Binding-site contacts:
Ligand atom O3B contacts residue ARG163 of chain 1.E at 3.7 Å.
Ligand atom C6 contacts residue ARG174 of chain 1.E at 3.9 Å.
Ligand atom C3' contacts residue ASP238 of chain 1.E at 3.8 Å.
Ligand atom N4 contacts residue GLU161 of chain 1.E at 3.9 Å.
Ligand atom C2' contacts residue ASP238 of chain 1.E at 3.7 Å.
Ligand atom O3B contacts residue LYS167 of chain 1.E at 3.4 Å (salt-bridge).
Ligand atom O2B contacts residue GOL1 of chain 1.W at 3.3 Å (h-bond).
Ligand atom O3A contacts residue GOL1 of chain 1.W at 4.3 Å.
Ligand atom N4 contacts residue LYS159 of chain 1.E at 3.5 Å.
Ligand atom O2B contacts residue LYS360 of chain 1.E at 4.3 Å.
Ligand atom O3B contacts residue ARG174 of chain 1.E at 4.0 Å.
Ligand atom O3G contacts residue GLY236 of chain 1.E at 3.6 Å.
Ligand atom O3A contacts residue ARG174 of chain 1.E at 3.2 Å (salt-bridge).
Ligand atom O1B contacts residue GOL1 of chain 1.W at 2.3 Å (h-bond).
Ligand atom C3' contacts residue ASP329 of chain 1.E at 3.7 Å.
Ligand atom O1G contacts residue SER235 of chain 1.E at 4.3 Å.
Ligand atom PB contacts residue LYS167 of chain 1.E at 3.7 Å.
Ligand atom O1B contacts residue LYS167 of chain 1.E at 3.1 Å (salt-bridge).
Ligand atom PB contacts residue GOL1 of chain 1.W at 3.3 Å.
Ligand atom N4 contacts residue ARG174 of chain 1.E at 3.7 Å.
Ligand atom C5' contacts residue ASP329 of chain 1.E at 4.2 Å.
Ligand atom O2A contacts residue ARG163 of chain 1.E at 4.3 Å.
Ligand atom C4' contacts residue ASP329 of chain 1.E at 3.4 Å.
Ligand atom PA contacts residue GOL1 of chain 1.W at 4.3 Å.
Ligand atom O2B contacts residue LYS167 of chain 1.E at 4.2 Å.
Ligand atom PB contacts residue ARG174 of chain 1.E at 4.0 Å.
Ligand atom PB contacts residue ARG163 of chain 1.E at 4.0 Å.
Ligand atom O1B contacts residue ARG174 of chain 1.E at 4.1 Å.
Ligand atom O2G contacts residue GLY236 of chain 1.E at 4.0 Å.
Ligand atom C4 contacts residue ARG174 of chain 1.E at 3.6 Å.
Ligand atom PA contacts residue ARG174 of chain 1.E at 3.7 Å.
Ligand atom O1A contacts residue GOL1 of chain 1.W at 3.4 Å (h-bond).
Ligand atom C2' contacts residue SER289 of chain 1.E at 4.3 Å.
Ligand atom PG contacts residue GLY236 of chain 1.E at 4.0 Å.
Ligand atom O2A contacts residue ARG174 of chain 1.E at 2.8 Å (salt-bridge).
Ligand atom O1G contacts residue GLY236 of chain 1.E at 3.7 Å.
Ligand atom C5 contacts residue ARG174 of chain 1.E at 3.2 Å.
Ligand atom O1B contacts residue ARG163 of chain 1.E at 3.2 Å (salt-bridge).
Ligand atom O1G contacts residue TYR234 of chain 1.E at 4.0 Å.
Ligand atom C5' contacts residue ARG174 of chain 1.E at 4.3 Å.

Sequence of chain 1.E:
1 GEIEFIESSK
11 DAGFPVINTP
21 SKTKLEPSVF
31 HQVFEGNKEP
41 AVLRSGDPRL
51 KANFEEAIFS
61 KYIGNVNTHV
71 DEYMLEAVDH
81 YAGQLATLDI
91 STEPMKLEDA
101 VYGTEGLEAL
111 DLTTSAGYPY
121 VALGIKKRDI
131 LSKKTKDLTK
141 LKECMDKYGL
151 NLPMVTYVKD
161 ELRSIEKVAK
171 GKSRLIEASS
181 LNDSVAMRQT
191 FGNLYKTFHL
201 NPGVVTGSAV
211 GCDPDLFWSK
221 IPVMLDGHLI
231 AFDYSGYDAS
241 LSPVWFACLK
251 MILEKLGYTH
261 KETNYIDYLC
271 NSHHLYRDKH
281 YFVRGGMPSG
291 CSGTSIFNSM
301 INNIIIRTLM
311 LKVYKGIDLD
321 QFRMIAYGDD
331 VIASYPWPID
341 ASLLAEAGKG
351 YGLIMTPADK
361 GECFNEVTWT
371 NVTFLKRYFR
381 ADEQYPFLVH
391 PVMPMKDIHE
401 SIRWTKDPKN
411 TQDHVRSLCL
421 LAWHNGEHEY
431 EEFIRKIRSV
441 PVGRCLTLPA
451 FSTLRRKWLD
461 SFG

The small molecule below binds the protein below.
Small molecule (SMILES): Nc1ccn([C@H]2CC[C@@H](CO[P](=O)(O)O[P](=O)(O)OP(=O)(O)O)O2)c(=O)n1